Sequence of chain 34.C:
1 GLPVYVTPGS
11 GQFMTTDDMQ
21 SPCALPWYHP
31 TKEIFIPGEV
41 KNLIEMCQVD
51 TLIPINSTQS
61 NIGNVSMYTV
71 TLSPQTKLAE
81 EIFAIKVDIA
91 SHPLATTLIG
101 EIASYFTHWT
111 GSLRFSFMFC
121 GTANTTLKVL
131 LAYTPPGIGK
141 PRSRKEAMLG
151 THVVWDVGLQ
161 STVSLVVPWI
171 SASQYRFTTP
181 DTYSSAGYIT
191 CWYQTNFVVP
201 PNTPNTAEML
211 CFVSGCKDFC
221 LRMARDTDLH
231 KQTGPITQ

Binding-site contacts:
Ligand atom O1 contacts residue LEU100 of chain 34.A at 3.7 Å.
Ligand atom F1 contacts residue TYR142 of chain 34.A at 3.3 Å.
Ligand atom O1 contacts residue MET214 of chain 34.A at 3.3 Å.
Ligand atom C5B contacts residue TYR144 of chain 34.A at 3.7 Å (hydrophobic).
Ligand atom F3 contacts residue TYR142 of chain 34.A at 2.6 Å.
Ligand atom N3A contacts residue LEU217 of chain 34.A at 3.6 Å.
Ligand atom F3 contacts residue MET143 of chain 34.A at 3.3 Å.
Ligand atom C4 contacts residue TYR190 of chain 34.A at 3.6 Å (hydrophobic).
Ligand atom C2A contacts residue TYR144 of chain 34.A at 3.6 Å (hydrophobic).
Ligand atom C1B contacts residue ILE98 of chain 34.A at 3.7 Å (hydrophobic).
Ligand atom C6B contacts residue LEU181 of chain 34.A at 3.5 Å (hydrophobic).
Ligand atom C1C contacts residue MET214 of chain 34.A at 3.5 Å (hydrophobic).
Ligand atom F3 contacts residue ALA166 of chain 34.A at 3.2 Å.
Ligand atom CM6 contacts residue LEU184 of chain 34.A at 3.4 Å (hydrophobic).
Ligand atom CM2 contacts residue ILE122 of chain 34.A at 3.5 Å (hydrophobic).
Ligand atom F2 contacts residue VAL168 of chain 34.A at 2.9 Å.
Ligand atom O1A contacts residue TYR144 of chain 34.A at 3.3 Å.
Ligand atom CM6 contacts residue MET214 of chain 34.A at 3.4 Å (hydrophobic).
Ligand atom C3 contacts residue LEU100 of chain 34.A at 3.6 Å (hydrophobic).
Ligand atom C5B contacts residue LEU181 of chain 34.A at 3.5 Å (hydrophobic).
Ligand atom CM4 contacts residue TYR142 of chain 34.A at 3.5 Å (hydrophobic).
Ligand atom F2 contacts residue TYR142 of chain 34.A at 3.6 Å.
Ligand atom CM6 contacts residue TYR144 of chain 34.A at 3.6 Å (hydrophobic).
Ligand atom C1B contacts residue LEU181 of chain 34.A at 3.8 Å (hydrophobic).
Ligand atom N1A contacts residue PHE179 of chain 34.A at 3.6 Å.
Ligand atom C4 contacts residue LEU100 of chain 34.A at 3.7 Å (hydrophobic).
Ligand atom N2 contacts residue LEU100 of chain 34.A at 3.8 Å.
Ligand atom C3A contacts residue TYR144 of chain 34.A at 3.7 Å (hydrophobic).
Ligand atom CM3 contacts residue ASN212 of chain 34.A at 3.6 Å.
Ligand atom CM3 contacts residue TYR190 of chain 34.A at 3.7 Å (hydrophobic).
Ligand atom C3A contacts residue PHE179 of chain 34.A at 3.4 Å (hydrophobic).
Ligand atom N1A contacts residue TYR144 of chain 34.A at 3.3 Å.
Ligand atom F3 contacts residue TYR144 of chain 34.A at 3.1 Å.
Ligand atom N3A contacts residue PHE179 of chain 34.A at 3.2 Å.
Ligand atom C2A contacts residue PHE179 of chain 34.A at 3.5 Å (hydrophobic).
Ligand atom F1 contacts residue MET124 of chain 34.A at 3.5 Å.
Ligand atom C4B contacts residue LEU181 of chain 34.A at 3.8 Å (hydrophobic).
Ligand atom F1 contacts residue LEU217 of chain 34.A at 3.3 Å.
Ligand atom O1B contacts residue ILE98 of chain 34.A at 3.1 Å.
Ligand atom F2 contacts residue PHE179 of chain 34.A at 3.6 Å.

Sequence of chain 34.A:
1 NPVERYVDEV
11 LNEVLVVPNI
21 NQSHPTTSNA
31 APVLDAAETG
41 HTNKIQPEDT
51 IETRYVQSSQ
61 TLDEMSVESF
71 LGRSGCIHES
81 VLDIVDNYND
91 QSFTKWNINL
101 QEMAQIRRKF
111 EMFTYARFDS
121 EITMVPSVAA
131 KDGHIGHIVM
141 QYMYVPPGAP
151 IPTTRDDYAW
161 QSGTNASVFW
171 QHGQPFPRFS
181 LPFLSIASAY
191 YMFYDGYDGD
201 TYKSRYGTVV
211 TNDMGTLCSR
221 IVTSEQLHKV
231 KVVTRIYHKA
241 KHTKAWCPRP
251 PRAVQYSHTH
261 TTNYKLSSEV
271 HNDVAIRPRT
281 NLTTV

This protein binds this small molecule.
Small molecule (SMILES): Cc1cc(CCCOc2c(C)cc(-c3noc(C(F)(F)F)n3)cc2C)on1